This small molecule binds to this protein.
Small molecule (SMILES): CC(=O)N[C@H]1[C@H](O[C@H]2[C@H](O)[C@@H](NC(C)=O)CO[C@@H]2CO)O[C@H](CO)[C@@H](O)[C@@H]1O

Sequence of chain 1.A:
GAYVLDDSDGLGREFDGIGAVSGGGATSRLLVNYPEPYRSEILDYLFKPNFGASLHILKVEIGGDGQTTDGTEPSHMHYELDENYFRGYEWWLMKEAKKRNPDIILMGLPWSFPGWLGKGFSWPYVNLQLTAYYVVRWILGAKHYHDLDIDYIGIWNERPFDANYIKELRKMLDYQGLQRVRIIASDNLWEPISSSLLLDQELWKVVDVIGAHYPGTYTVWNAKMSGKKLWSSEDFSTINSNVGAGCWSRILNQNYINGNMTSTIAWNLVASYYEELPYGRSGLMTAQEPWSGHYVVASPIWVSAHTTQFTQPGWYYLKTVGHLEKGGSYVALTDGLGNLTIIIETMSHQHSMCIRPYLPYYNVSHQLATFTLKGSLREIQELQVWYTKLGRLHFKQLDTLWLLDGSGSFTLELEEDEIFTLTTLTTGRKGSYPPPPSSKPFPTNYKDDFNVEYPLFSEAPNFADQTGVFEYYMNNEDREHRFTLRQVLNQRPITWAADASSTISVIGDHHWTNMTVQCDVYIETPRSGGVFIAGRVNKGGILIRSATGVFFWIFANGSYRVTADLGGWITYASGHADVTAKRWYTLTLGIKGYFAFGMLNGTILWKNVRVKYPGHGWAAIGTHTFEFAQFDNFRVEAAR

Binding-site contacts:
Ligand atom O3 contacts residue ASN270 of chain 1.A at 4.5 Å.
Ligand atom O6 contacts residue ASN268 of chain 1.A at 3.9 Å.
Ligand atom O7 contacts residue LYS234 of chain 1.A at 4.3 Å.
Ligand atom C5 contacts residue ILE267 of chain 1.A at 4.5 Å (hydrophobic).
Ligand atom C5 contacts residue LYS234 of chain 1.A at 4.5 Å.
Ligand atom O6 contacts residue ILE267 of chain 1.A at 2.6 Å (h-bond).
Ligand atom C6 contacts residue ILE267 of chain 1.A at 3.6 Å (hydrophobic).
Ligand atom C1 contacts residue ASN270 of chain 1.A at 1.4 Å.
Ligand atom N2 contacts residue LYS234 of chain 1.A at 4.4 Å.
Ligand atom N2 contacts residue ASN270 of chain 1.A at 3.0 Å (h-bond).
Ligand atom O5 contacts residue ASN270 of chain 1.A at 2.4 Å (h-bond).
Ligand atom C7 contacts residue ASN270 of chain 1.A at 3.5 Å.
Ligand atom C3 contacts residue ASN270 of chain 1.A at 3.7 Å.
Ligand atom C2 contacts residue ASN270 of chain 1.A at 2.3 Å.
Ligand atom C8 contacts residue ASN270 of chain 1.A at 3.5 Å.
Ligand atom C4 contacts residue ASN270 of chain 1.A at 4.2 Å.
Ligand atom O5 contacts residue ILE267 of chain 1.A at 4.2 Å.
Ligand atom C1 contacts residue LYS234 of chain 1.A at 3.9 Å.
Ligand atom C7 contacts residue ARG23 of chain 1.A at 4.2 Å.
Ligand atom O7 contacts residue ARG23 of chain 1.A at 4.0 Å.
Ligand atom C8 contacts residue ARG23 of chain 1.A at 3.8 Å.
Ligand atom C5 contacts residue ASN270 of chain 1.A at 3.6 Å.